A small-molecule ligand and the protein it binds are described below.
Small molecule (SMILES): Nc1nc2c(ncn2[C@H]2CC[C@@H](CO[P](=O)(O)O[P](=O)(O)OP(=O)(O)O)O2)c(=O)[nH]1

Sequence of chain 2.B:
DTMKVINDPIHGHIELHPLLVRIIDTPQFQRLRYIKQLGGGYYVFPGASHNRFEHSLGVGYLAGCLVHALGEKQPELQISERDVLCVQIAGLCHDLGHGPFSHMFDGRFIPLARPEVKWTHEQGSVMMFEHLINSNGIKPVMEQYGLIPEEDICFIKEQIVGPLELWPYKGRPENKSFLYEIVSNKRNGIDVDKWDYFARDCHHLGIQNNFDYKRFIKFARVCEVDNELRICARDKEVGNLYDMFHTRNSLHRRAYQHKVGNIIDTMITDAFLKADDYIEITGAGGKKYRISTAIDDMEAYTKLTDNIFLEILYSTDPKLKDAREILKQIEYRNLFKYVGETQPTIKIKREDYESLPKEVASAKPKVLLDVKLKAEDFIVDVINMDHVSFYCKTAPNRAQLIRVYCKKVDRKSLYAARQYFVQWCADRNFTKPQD

Binding-site contacts:
Ligand atom O6 contacts residue GLN124 of chain 2.A at 2.9 Å (h-bond).
Ligand atom N7 contacts residue TYR137 of chain 2.B at 3.3 Å (h-bond).
Ligand atom N2 contacts residue ASP119 of chain 2.A at 2.9 Å (salt-bridge).
Ligand atom C2' contacts residue VAL99 of chain 2.A at 3.8 Å (hydrophobic).
Ligand atom O2A contacts residue LEU435 of chain 2.B at 3.2 Å.
Ligand atom PB contacts residue MG1 of chain 2.F at 3.3 Å.
Ligand atom O4' contacts residue ARG433 of chain 2.B at 3.2 Å (salt-bridge).
Ligand atom C4 contacts residue ILE100 of chain 2.A at 3.7 Å (hydrophobic).
Ligand atom O2A contacts residue ARG433 of chain 2.B at 2.9 Å (salt-bridge).
Ligand atom O1A contacts residue LYS98 of chain 2.A at 3.2 Å.
Ligand atom N7 contacts residue ILE100 of chain 2.A at 3.7 Å.
Ligand atom O1B contacts residue LYS98 of chain 2.A at 3.3 Å.
Ligand atom N1 contacts residue ARG433 of chain 2.B at 3.7 Å.
Ligand atom N2 contacts residue ARG433 of chain 2.B at 3.6 Å.
Ligand atom C8 contacts residue VAL138 of chain 2.B at 3.1 Å (hydrophobic).
Ligand atom N7 contacts residue ARG127 of chain 2.A at 3.3 Å (salt-bridge).
Ligand atom O2G contacts residue LYS98 of chain 2.A at 3.2 Å (salt-bridge).
Ligand atom N3 contacts residue ARG433 of chain 2.B at 3.3 Å (salt-bridge).
Ligand atom C8 contacts residue ILE100 of chain 2.A at 3.6 Å (hydrophobic).
Ligand atom O6 contacts residue ASP119 of chain 2.A at 3.8 Å.
Ligand atom C2 contacts residue ASP119 of chain 2.A at 3.4 Å.
Ligand atom O6 contacts residue ARG127 of chain 2.A at 3.5 Å (salt-bridge).
Ligand atom O1B contacts residue MG1 of chain 2.F at 2.6 Å.
Ligand atom C5 contacts residue ILE100 of chain 2.A at 3.8 Å (hydrophobic).
Ligand atom O2A contacts residue VAL360 of chain 2.B at 3.3 Å.
Ligand atom C1' contacts residue VAL138 of chain 2.B at 3.6 Å (hydrophobic).
Ligand atom N1 contacts residue ASP119 of chain 2.A at 2.6 Å (salt-bridge).
Ligand atom O6 contacts residue ILE118 of chain 2.A at 3.7 Å.
Ligand atom C2 contacts residue ARG433 of chain 2.B at 3.4 Å.
Ligand atom C2' contacts residue ILE100 of chain 2.A at 3.5 Å (hydrophobic).
Ligand atom C5 contacts residue ARG433 of chain 2.B at 3.5 Å.
Ligand atom C6 contacts residue ASP119 of chain 2.A at 3.6 Å.
Ligand atom N9 contacts residue ILE100 of chain 2.A at 3.6 Å.
Ligand atom C4 contacts residue ARG433 of chain 2.B at 3.1 Å.
Ligand atom C6 contacts residue ARG433 of chain 2.B at 3.5 Å.
Ligand atom O6 contacts residue PHE147 of chain 2.A at 3.5 Å.
Ligand atom C8 contacts residue TYR137 of chain 2.B at 3.3 Å (hydrophobic).
Ligand atom N9 contacts residue ARG433 of chain 2.B at 3.4 Å (salt-bridge).
Ligand atom N9 contacts residue VAL138 of chain 2.B at 3.8 Å.
Ligand atom O2B contacts residue MG1 of chain 2.F at 2.9 Å.

Sequence of chain 2.A:
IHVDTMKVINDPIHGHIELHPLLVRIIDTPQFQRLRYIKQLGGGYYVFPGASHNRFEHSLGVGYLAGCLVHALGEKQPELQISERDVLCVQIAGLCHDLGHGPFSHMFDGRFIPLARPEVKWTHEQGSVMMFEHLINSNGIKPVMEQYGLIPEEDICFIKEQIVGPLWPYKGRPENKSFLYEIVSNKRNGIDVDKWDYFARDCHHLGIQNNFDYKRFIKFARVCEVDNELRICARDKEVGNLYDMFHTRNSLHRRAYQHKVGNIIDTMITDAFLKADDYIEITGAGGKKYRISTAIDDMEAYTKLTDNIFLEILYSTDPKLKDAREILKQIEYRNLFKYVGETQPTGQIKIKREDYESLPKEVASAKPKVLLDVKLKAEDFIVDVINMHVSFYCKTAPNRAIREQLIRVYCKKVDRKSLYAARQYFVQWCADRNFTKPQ